A protein and the small-molecule ligand that binds it are described below.
Small molecule (SMILES): O=P(O)(O)OC[C@H]1O[C@](O)(CO)[C@@H](O)[C@@H]1O

Sequence of chain 2.A:
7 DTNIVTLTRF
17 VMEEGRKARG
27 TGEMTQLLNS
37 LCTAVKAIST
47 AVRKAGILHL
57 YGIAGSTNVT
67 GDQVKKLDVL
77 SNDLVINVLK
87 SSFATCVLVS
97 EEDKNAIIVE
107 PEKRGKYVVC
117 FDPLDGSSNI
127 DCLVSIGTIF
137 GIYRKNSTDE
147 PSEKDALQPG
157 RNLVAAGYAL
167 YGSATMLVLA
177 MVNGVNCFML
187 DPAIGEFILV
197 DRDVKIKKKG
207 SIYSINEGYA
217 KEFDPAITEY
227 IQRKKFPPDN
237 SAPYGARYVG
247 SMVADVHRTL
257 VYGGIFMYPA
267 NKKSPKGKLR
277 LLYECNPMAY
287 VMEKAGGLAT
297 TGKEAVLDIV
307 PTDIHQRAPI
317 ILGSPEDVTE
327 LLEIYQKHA

Sequence of chain 1.A:
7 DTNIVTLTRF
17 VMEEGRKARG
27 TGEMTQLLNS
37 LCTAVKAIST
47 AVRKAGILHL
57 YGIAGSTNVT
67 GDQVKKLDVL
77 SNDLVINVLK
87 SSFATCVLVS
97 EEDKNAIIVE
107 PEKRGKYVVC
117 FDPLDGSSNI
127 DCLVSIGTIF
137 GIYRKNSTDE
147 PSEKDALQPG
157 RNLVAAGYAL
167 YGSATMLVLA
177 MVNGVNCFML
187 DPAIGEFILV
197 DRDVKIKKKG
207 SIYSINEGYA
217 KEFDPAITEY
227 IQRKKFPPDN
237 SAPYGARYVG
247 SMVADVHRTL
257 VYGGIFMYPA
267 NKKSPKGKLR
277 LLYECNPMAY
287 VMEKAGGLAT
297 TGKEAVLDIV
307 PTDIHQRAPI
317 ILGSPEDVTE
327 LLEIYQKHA

Binding-site contacts:
Ligand atom O3 contacts residue GLY122 of chain 2.A at 3.6 Å.
Ligand atom O3P contacts residue ARG243 of chain 1.A at 3.5 Å (salt-bridge).
Ligand atom C3 contacts residue MET248 of chain 2.A at 3.5 Å (hydrophobic).
Ligand atom P contacts residue TYR264 of chain 2.A at 3.7 Å.
Ligand atom O3 contacts residue SER247 of chain 2.A at 3.7 Å.
Ligand atom C6 contacts residue GLY246 of chain 2.A at 3.6 Å.
Ligand atom C1 contacts residue GLU280 of chain 2.A at 3.5 Å.
Ligand atom C1 contacts residue MG1 of chain 2.F at 3.6 Å.
Ligand atom C1 contacts residue ASP121 of chain 2.A at 3.8 Å.
Ligand atom O3P contacts residue ASN212 of chain 2.A at 2.9 Å (h-bond).
Ligand atom C4 contacts residue GLY246 of chain 2.A at 3.2 Å.
Ligand atom O2 contacts residue PO41 of chain 2.D at 3.3 Å (h-bond).
Ligand atom O3 contacts residue MET248 of chain 2.A at 2.8 Å (h-bond).
Ligand atom O5 contacts residue LYS274 of chain 2.A at 3.0 Å (salt-bridge).
Ligand atom O6 contacts residue TYR264 of chain 2.A at 3.5 Å.
Ligand atom O3P contacts residue TYR244 of chain 2.A at 2.7 Å (h-bond).
Ligand atom O2 contacts residue GLY122 of chain 2.A at 3.9 Å.
Ligand atom C6 contacts residue TYR244 of chain 2.A at 3.7 Å (hydrophobic).
Ligand atom O3P contacts residue TYR264 of chain 2.A at 3.8 Å.
Ligand atom O2 contacts residue GLY246 of chain 2.A at 3.9 Å.
Ligand atom C5 contacts residue GLY246 of chain 2.A at 3.9 Å.
Ligand atom C4 contacts residue MET248 of chain 2.A at 3.5 Å (hydrophobic).
Ligand atom C2 contacts residue PO41 of chain 2.D at 4.0 Å.
Ligand atom O1P contacts residue TYR264 of chain 2.A at 2.6 Å (h-bond).
Ligand atom O1P contacts residue TYR215 of chain 2.A at 2.7 Å (h-bond).
Ligand atom C1 contacts residue LEU275 of chain 2.A at 3.9 Å (hydrophobic).
Ligand atom O4 contacts residue SER247 of chain 2.A at 3.9 Å.
Ligand atom P contacts residue ASN212 of chain 2.A at 3.7 Å.
Ligand atom C1 contacts residue PO41 of chain 2.D at 3.5 Å.
Ligand atom O2P contacts residue ASN212 of chain 2.A at 3.9 Å.
Ligand atom O2P contacts residue ARG243 of chain 1.A at 2.8 Å (salt-bridge).
Ligand atom O6 contacts residue LYS274 of chain 2.A at 3.1 Å (salt-bridge).
Ligand atom O1 contacts residue PO41 of chain 2.D at 2.8 Å (h-bond).
Ligand atom O4 contacts residue GLY246 of chain 2.A at 3.9 Å.
Ligand atom C3 contacts residue ASP121 of chain 2.A at 3.4 Å.
Ligand atom O3 contacts residue ASP121 of chain 2.A at 2.5 Å (salt-bridge).
Ligand atom O4 contacts residue MET248 of chain 2.A at 3.1 Å (h-bond).
Ligand atom O1 contacts residue LYS274 of chain 2.A at 3.4 Å.
Ligand atom P contacts residue ARG243 of chain 1.A at 3.9 Å.
Ligand atom C2 contacts residue LYS274 of chain 2.A at 4.0 Å.